The small molecule below binds the protein below.
Small molecule (SMILES): O=C(Nc1cc2nc(N3CCOCC3)oc2cc1N1CCCCC1)c1cccc(-c2cnc3[nH]ccc3c2)n1

Sequence of chain 1.D:
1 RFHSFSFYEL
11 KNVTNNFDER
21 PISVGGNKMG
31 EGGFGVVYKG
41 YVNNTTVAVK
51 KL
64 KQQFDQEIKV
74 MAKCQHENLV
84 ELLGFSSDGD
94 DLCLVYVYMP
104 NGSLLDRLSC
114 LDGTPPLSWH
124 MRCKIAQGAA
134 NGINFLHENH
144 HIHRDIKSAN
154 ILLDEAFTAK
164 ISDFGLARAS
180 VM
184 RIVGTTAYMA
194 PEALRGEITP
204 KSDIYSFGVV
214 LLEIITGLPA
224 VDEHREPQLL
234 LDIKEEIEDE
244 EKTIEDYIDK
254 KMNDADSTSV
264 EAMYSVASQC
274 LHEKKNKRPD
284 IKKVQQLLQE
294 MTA

Binding-site contacts:
Ligand atom CBH contacts residue ASN153 of chain 1.D at 3.6 Å.
Ligand atom CAR contacts residue TYR101 of chain 1.D at 3.5 Å (hydrophobic).
Ligand atom NBE contacts residue LYS50 of chain 1.D at 2.8 Å (salt-bridge).
Ligand atom OAA contacts residue TYR101 of chain 1.D at 3.6 Å.
Ligand atom CAY contacts residue VAL100 of chain 1.D at 3.6 Å (hydrophobic).
Ligand atom CAW contacts residue LEU155 of chain 1.D at 3.5 Å (hydrophobic).
Ligand atom CBJ contacts residue SER165 of chain 1.D at 3.6 Å.
Ligand atom CBH contacts residue ASP166 of chain 1.D at 3.2 Å.
Ligand atom CAX contacts residue VAL100 of chain 1.D at 3.4 Å (hydrophobic).
Ligand atom CAE contacts residue MET102 of chain 1.D at 3.4 Å (hydrophobic).
Ligand atom CAY contacts residue TYR99 of chain 1.D at 3.3 Å (hydrophobic).
Ligand atom CAE contacts residue MET29 of chain 1.D at 3.5 Å (hydrophobic).
Ligand atom CAM contacts residue VAL37 of chain 1.D at 3.5 Å (hydrophobic).
Ligand atom CBA contacts residue LEU155 of chain 1.D at 3.4 Å (hydrophobic).
Ligand atom CAY contacts residue VAL83 of chain 1.D at 3.7 Å (hydrophobic).
Ligand atom NBG contacts residue ASP166 of chain 1.D at 3.2 Å.
Ligand atom CAB contacts residue ALA48 of chain 1.D at 3.7 Å (hydrophobic).
Ligand atom CAX contacts residue MET102 of chain 1.D at 3.5 Å (hydrophobic).
Ligand atom CAW contacts residue ALA48 of chain 1.D at 3.5 Å (hydrophobic).
Ligand atom CAH contacts residue GLY105 of chain 1.D at 3.5 Å.
Ligand atom NBL contacts residue GLY105 of chain 1.D at 3.7 Å.
Ligand atom CAX contacts residue ALA48 of chain 1.D at 3.5 Å (hydrophobic).
Ligand atom CAI contacts residue MET29 of chain 1.D at 3.6 Å (hydrophobic).
Ligand atom NBG contacts residue GLY33 of chain 1.D at 3.2 Å (h-bond).
Ligand atom CAZ contacts residue TYR99 of chain 1.D at 3.5 Å (hydrophobic).
Ligand atom CAN contacts residue GLU31 of chain 1.D at 3.6 Å.
Ligand atom CAO contacts residue ALA152 of chain 1.D at 3.7 Å (hydrophobic).
Ligand atom CBH contacts residue GLY33 of chain 1.D at 3.3 Å.
Ligand atom CAS contacts residue PRO103 of chain 1.D at 2.9 Å (hydrophobic).
Ligand atom OBM contacts residue GLY105 of chain 1.D at 3.6 Å.
Ligand atom NBL contacts residue MET102 of chain 1.D at 3.6 Å (h-bond).
Ligand atom NBB contacts residue LEU155 of chain 1.D at 3.1 Å.
Ligand atom CAR contacts residue PRO103 of chain 1.D at 3.4 Å (hydrophobic).
Ligand atom CAF contacts residue GLY105 of chain 1.D at 3.5 Å.
Ligand atom CBF contacts residue LYS50 of chain 1.D at 3.7 Å.
Ligand atom CBK contacts residue SER165 of chain 1.D at 3.7 Å.
Ligand atom CAD contacts residue MET29 of chain 1.D at 3.7 Å (hydrophobic).
Ligand atom CBD contacts residue LYS50 of chain 1.D at 3.6 Å.
Ligand atom OAA contacts residue MET102 of chain 1.D at 2.9 Å (h-bond).
Ligand atom OAA contacts residue ALA48 of chain 1.D at 3.6 Å.